Binding-site contacts:
Ligand atom CA contacts residue PHE78 of chain 1.A at 3.8 Å (hydrophobic).
Ligand atom CB contacts residue LEU209 of chain 1.A at 3.8 Å (hydrophobic).
Ligand atom F2 contacts residue VAL62 of chain 1.G at 3.7 Å.
Ligand atom F1 contacts residue ASP96 of chain 1.G at 3.4 Å.
Ligand atom F1 contacts residue PHE100 of chain 1.G at 3.2 Å.
Ligand atom CE contacts residue LEU209 of chain 1.A at 3.4 Å (hydrophobic).
Ligand atom CB contacts residue LEU108 of chain 1.A at 3.6 Å (hydrophobic).
Ligand atom CZ contacts residue THR97 of chain 1.G at 3.5 Å.
Ligand atom CD1 contacts residue PHE100 of chain 1.G at 3.4 Å (hydrophobic).
Ligand atom F1 contacts residue THR97 of chain 1.G at 3.3 Å.
Ligand atom C contacts residue TYR80 of chain 1.A at 3.7 Å (hydrophobic).
Ligand atom C contacts residue PHE100 of chain 1.G at 3.7 Å (hydrophobic).
Ligand atom F1 contacts residue LEU132 of chain 1.A at 3.7 Å.
Ligand atom CA contacts residue PHE100 of chain 1.G at 3.7 Å (hydrophobic).
Ligand atom CD contacts residue LEU209 of chain 1.A at 3.8 Å (hydrophobic).
Ligand atom CD contacts residue PHE130 of chain 1.A at 3.6 Å (hydrophobic).
Ligand atom CE contacts residue GLU44 of chain 1.A at 3.3 Å.
Ligand atom N contacts residue OCA1 of chain 1.EB at 2.7 Å (h-bond).
Ligand atom F2 contacts residue TYR80 of chain 1.A at 3.6 Å.
Ligand atom CD contacts residue TYR80 of chain 1.A at 3.5 Å (hydrophobic).
Ligand atom O contacts residue TYR80 of chain 1.A at 2.7 Å (h-bond).
Ligand atom CE1 contacts residue LEU132 of chain 1.A at 3.6 Å (hydrophobic).
Ligand atom O contacts residue PHE100 of chain 1.G at 3.5 Å.
Ligand atom N contacts residue OCA1 of chain 1.EB at 1.5 Å.
Ligand atom N contacts residue TYR80 of chain 1.A at 2.8 Å (h-bond).
Ligand atom CB contacts residue PHE78 of chain 1.A at 3.5 Å (hydrophobic).
Ligand atom C contacts residue PHE78 of chain 1.A at 3.7 Å (hydrophobic).
Ligand atom CD2 contacts residue TYR80 of chain 1.A at 3.8 Å (hydrophobic).
Ligand atom CB contacts residue OCA1 of chain 1.EB at 3.8 Å.
Ligand atom F2 contacts residue LEU66 of chain 1.G at 3.7 Å.
Ligand atom CG contacts residue LEU108 of chain 1.A at 3.6 Å (hydrophobic).
Ligand atom CB contacts residue PHE130 of chain 1.A at 3.5 Å (hydrophobic).
Ligand atom C contacts residue OCA1 of chain 1.EB at 3.2 Å.
Ligand atom F2 contacts residue LEU110 of chain 1.A at 3.8 Å.
Ligand atom CD2 contacts residue LEU108 of chain 1.A at 3.4 Å (hydrophobic).
Ligand atom CD1 contacts residue LEU132 of chain 1.A at 3.8 Å (hydrophobic).
Ligand atom O contacts residue LEU209 of chain 1.A at 3.7 Å.
Ligand atom CG2 contacts residue OCA1 of chain 1.EB at 3.5 Å.
Ligand atom CZ contacts residue LEU132 of chain 1.A at 3.7 Å (hydrophobic).
Ligand atom CA contacts residue OCA1 of chain 1.EB at 2.5 Å.

Sequence of chain 1.G:
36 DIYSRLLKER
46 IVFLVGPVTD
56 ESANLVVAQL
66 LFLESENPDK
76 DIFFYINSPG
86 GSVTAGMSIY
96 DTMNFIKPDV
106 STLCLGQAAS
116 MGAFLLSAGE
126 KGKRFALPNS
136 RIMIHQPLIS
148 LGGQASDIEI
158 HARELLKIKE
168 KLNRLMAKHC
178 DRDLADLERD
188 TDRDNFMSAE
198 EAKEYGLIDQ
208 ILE

Sequence of chain 1.A:
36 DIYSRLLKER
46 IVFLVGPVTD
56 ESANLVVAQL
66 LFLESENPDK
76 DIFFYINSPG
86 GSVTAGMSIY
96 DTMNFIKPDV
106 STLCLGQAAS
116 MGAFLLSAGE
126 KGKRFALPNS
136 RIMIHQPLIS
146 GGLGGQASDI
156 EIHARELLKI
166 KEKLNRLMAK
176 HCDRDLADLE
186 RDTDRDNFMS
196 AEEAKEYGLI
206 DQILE

The small molecule below binds the protein below.
Small molecule (SMILES): C[C@@H]1C[C@H]2C(=O)O[C@@H](C)[C@H](NC(=O)[C@@H](N)Cc3cc(F)cc(F)c3)C(=O)N3CCC[C@H]3C(=O)N3CCCC[C@H]3C(=O)N[C@@H](C)C(=O)N2C1